Binding-site contacts:
Ligand atom C5 contacts residue ASN1095 of chain 1.H at 3.7 Å.
Ligand atom C1 contacts residue THR1097 of chain 1.H at 3.9 Å.
Ligand atom C5 contacts residue PHE1100 of chain 1.H at 4.2 Å (hydrophobic).
Ligand atom C6 contacts residue PHE1100 of chain 1.H at 3.8 Å (hydrophobic).
Ligand atom C7 contacts residue ASN1095 of chain 1.H at 3.3 Å.
Ligand atom C1 contacts residue HIS1098 of chain 1.H at 4.0 Å.
Ligand atom O5 contacts residue PHE1100 of chain 1.H at 3.9 Å.
Ligand atom C3 contacts residue ASN1095 of chain 1.H at 3.8 Å.
Ligand atom O5 contacts residue ASN1095 of chain 1.H at 2.4 Å (h-bond).
Ligand atom C1 contacts residue ASN1095 of chain 1.H at 1.4 Å.
Ligand atom N2 contacts residue ASN1095 of chain 1.H at 2.9 Å (h-bond).
Ligand atom C7 contacts residue THR1097 of chain 1.H at 4.3 Å.
Ligand atom O5 contacts residue HIS1098 of chain 1.H at 4.3 Å.
Ligand atom C2 contacts residue ASN1095 of chain 1.H at 2.4 Å.
Ligand atom C3 contacts residue THR1097 of chain 1.H at 3.7 Å.
Ligand atom O4 contacts residue HIS1098 of chain 1.H at 4.0 Å.
Ligand atom C8 contacts residue ASN1095 of chain 1.H at 3.3 Å.
Ligand atom C2 contacts residue THR1097 of chain 1.H at 3.8 Å.
Ligand atom O7 contacts residue ASN1095 of chain 1.H at 3.5 Å (h-bond).
Ligand atom C3 contacts residue HIS1098 of chain 1.H at 3.8 Å.
Ligand atom O7 contacts residue THR1097 of chain 1.H at 3.9 Å.
Ligand atom C4 contacts residue ASN1095 of chain 1.H at 4.2 Å.
Ligand atom O3 contacts residue THR1097 of chain 1.H at 4.4 Å.
Ligand atom N2 contacts residue THR1097 of chain 1.H at 3.3 Å (h-bond).
Ligand atom O6 contacts residue PHE1100 of chain 1.H at 4.0 Å.
Ligand atom C5 contacts residue HIS1098 of chain 1.H at 3.8 Å.
Ligand atom C2 contacts residue HIS1098 of chain 1.H at 4.3 Å.
Ligand atom C4 contacts residue HIS1098 of chain 1.H at 4.2 Å.

Sequence of chain 1.H:
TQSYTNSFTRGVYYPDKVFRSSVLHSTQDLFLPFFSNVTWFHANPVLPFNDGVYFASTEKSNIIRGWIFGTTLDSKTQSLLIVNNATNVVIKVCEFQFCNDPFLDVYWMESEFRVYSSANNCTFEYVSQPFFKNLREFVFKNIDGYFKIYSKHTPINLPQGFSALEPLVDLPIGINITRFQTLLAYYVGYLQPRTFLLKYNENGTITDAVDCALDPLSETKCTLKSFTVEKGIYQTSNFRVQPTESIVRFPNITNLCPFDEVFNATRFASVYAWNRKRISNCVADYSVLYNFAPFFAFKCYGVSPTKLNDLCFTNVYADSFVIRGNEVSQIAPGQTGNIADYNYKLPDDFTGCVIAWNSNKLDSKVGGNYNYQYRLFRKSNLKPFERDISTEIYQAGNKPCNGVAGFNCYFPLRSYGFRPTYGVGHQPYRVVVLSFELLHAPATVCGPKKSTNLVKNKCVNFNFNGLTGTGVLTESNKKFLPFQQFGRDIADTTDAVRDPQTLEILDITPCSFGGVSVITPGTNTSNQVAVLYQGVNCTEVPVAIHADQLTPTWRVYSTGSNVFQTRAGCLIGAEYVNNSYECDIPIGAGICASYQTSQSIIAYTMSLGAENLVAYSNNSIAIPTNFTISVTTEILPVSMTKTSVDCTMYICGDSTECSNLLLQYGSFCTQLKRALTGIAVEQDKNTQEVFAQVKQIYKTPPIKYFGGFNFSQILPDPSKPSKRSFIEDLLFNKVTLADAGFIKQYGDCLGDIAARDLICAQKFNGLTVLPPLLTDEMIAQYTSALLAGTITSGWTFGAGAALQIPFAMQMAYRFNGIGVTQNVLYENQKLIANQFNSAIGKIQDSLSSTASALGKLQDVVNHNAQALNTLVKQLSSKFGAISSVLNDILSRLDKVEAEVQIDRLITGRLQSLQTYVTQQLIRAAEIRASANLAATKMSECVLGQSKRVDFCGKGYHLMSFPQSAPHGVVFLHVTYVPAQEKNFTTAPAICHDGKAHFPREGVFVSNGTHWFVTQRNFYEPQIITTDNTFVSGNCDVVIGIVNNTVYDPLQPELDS

A small-molecule ligand and the protein it binds are described below.
Small molecule (SMILES): CC(=O)N[C@@H]1[C@@H](O)[C@H](O)[C@@H](CO)O[C@H]1O